A small-molecule ligand and the protein it binds are described below.
Small molecule (SMILES): Nc1nc2c(ncn2[C@@H]2O[C@H](CO[P](=O)(O)O[P](=O)(O)NP(=O)(O)O)[C@@H](O)[C@H]2O)c(=O)[nH]1

Binding-site contacts:
Ligand atom O1A contacts residue SER34 of chain 2.A at 3.3 Å (h-bond).
Ligand atom O3A contacts residue GLY32 of chain 2.A at 3.2 Å (h-bond).
Ligand atom N3B contacts residue MG1 of chain 2.C at 3.5 Å.
Ligand atom O6 contacts residue ASP140 of chain 2.A at 3.4 Å (salt-bridge).
Ligand atom O1G contacts residue LYS33 of chain 2.A at 2.7 Å (salt-bridge).
Ligand atom O6 contacts residue ILE179 of chain 2.A at 2.9 Å (h-bond).
Ligand atom O1B contacts residue SER34 of chain 2.A at 3.0 Å (h-bond).
Ligand atom C8 contacts residue SER35 of chain 2.A at 3.3 Å.
Ligand atom O1G contacts residue ARG29 of chain 2.A at 3.4 Å.
Ligand atom PB contacts residue MG1 of chain 2.C at 3.2 Å.
Ligand atom O1A contacts residue GLY32 of chain 2.A at 3.5 Å.
Ligand atom PG contacts residue ARG29 of chain 2.A at 3.5 Å.
Ligand atom C6 contacts residue ASP140 of chain 2.A at 3.6 Å.
Ligand atom C5 contacts residue HIS137 of chain 2.A at 3.6 Å.
Ligand atom N1 contacts residue ASP140 of chain 2.A at 2.8 Å (salt-bridge).
Ligand atom O2G contacts residue THR55 of chain 2.A at 2.8 Å (h-bond).
Ligand atom O1G contacts residue GLY78 of chain 2.A at 2.9 Å (h-bond).
Ligand atom O6 contacts residue LYS138 of chain 2.A at 3.5 Å.
Ligand atom C6 contacts residue LYS138 of chain 2.A at 3.6 Å.
Ligand atom N3B contacts residue ARG30 of chain 2.A at 3.0 Å (salt-bridge).
Ligand atom C2' contacts residue THR49 of chain 2.A at 3.5 Å.
Ligand atom PG contacts residue MG1 of chain 2.C at 3.2 Å.
Ligand atom O3G contacts residue SER54 of chain 2.A at 3.6 Å.
Ligand atom O3G contacts residue ARG29 of chain 2.A at 2.8 Å (salt-bridge).
Ligand atom O1A contacts residue SER35 of chain 2.A at 2.7 Å (h-bond).
Ligand atom O6 contacts residue SER178 of chain 2.A at 3.4 Å.
Ligand atom O6 contacts residue HIS137 of chain 2.A at 3.2 Å (h-bond).
Ligand atom O5' contacts residue SER35 of chain 2.A at 3.3 Å (h-bond).
Ligand atom O1B contacts residue MG1 of chain 2.C at 2.0 Å.
Ligand atom N7 contacts residue HIS137 of chain 2.A at 3.0 Å (h-bond).
Ligand atom O2B contacts residue GLY32 of chain 2.A at 2.9 Å (h-bond).
Ligand atom O2' contacts residue LEU50 of chain 2.A at 3.4 Å (h-bond).
Ligand atom O2' contacts residue THR49 of chain 2.A at 2.7 Å (h-bond).
Ligand atom O2B contacts residue SER31 of chain 2.A at 3.3 Å (h-bond).
Ligand atom O2G contacts residue MG1 of chain 2.C at 2.0 Å.
Ligand atom O3' contacts residue LEU50 of chain 2.A at 3.5 Å.
Ligand atom N2 contacts residue ASP140 of chain 2.A at 2.9 Å (salt-bridge).
Ligand atom C2' contacts residue SER35 of chain 2.A at 3.5 Å.
Ligand atom O2B contacts residue LYS33 of chain 2.A at 2.8 Å (salt-bridge).
Ligand atom O4' contacts residue LYS138 of chain 2.A at 3.2 Å (salt-bridge).

Sequence of chain 2.A:
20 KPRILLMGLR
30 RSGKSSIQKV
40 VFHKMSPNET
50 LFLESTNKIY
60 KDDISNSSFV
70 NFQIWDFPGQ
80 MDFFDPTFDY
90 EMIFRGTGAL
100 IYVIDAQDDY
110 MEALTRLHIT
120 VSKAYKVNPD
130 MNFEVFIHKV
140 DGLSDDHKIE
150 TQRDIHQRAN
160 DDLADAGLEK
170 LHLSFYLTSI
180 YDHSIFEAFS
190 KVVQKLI